A protein and the small-molecule ligand that binds it are described below.
Small molecule (SMILES): CC(=O)N[C@@H]1[C@@H](O)[C@H](O)[C@@H](CO)O[C@H]1O

Sequence of chain 1.A:
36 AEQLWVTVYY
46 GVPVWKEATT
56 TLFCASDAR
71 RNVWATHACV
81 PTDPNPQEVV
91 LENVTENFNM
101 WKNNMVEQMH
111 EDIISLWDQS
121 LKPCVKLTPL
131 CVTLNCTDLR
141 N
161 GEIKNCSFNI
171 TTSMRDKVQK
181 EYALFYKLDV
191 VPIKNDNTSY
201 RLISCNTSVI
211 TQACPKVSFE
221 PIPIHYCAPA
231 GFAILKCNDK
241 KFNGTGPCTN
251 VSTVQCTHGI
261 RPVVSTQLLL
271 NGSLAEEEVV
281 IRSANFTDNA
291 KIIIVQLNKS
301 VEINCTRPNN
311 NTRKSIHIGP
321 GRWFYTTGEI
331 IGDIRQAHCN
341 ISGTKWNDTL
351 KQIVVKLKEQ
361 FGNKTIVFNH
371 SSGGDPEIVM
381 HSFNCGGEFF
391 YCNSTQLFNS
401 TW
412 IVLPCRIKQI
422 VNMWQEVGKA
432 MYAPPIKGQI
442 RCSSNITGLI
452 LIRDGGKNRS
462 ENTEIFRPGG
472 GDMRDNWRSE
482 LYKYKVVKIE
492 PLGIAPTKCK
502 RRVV

Binding-site contacts:
Ligand atom C7 contacts residue ASN310 of chain 1.A at 3.4 Å.
Ligand atom C8 contacts residue ASN310 of chain 1.A at 4.0 Å.
Ligand atom C6 contacts residue ILE331 of chain 1.A at 4.2 Å (hydrophobic).
Ligand atom O5 contacts residue ASN310 of chain 1.A at 2.3 Å (h-bond).
Ligand atom C5 contacts residue ILE331 of chain 1.A at 4.5 Å (hydrophobic).
Ligand atom N2 contacts residue ASN310 of chain 1.A at 2.9 Å (h-bond).
Ligand atom C7 contacts residue GLN440 of chain 1.A at 4.2 Å.
Ligand atom C8 contacts residue GLY439 of chain 1.A at 3.8 Å.
Ligand atom C1 contacts residue ASN310 of chain 1.A at 1.4 Å.
Ligand atom C1 contacts residue ILE331 of chain 1.A at 4.3 Å (hydrophobic).
Ligand atom O7 contacts residue ASN310 of chain 1.A at 3.5 Å (h-bond).
Ligand atom C4 contacts residue ASN310 of chain 1.A at 4.2 Å.
Ligand atom C8 contacts residue GLN440 of chain 1.A at 3.7 Å.
Ligand atom O7 contacts residue GLN440 of chain 1.A at 3.6 Å.
Ligand atom C2 contacts residue ASN310 of chain 1.A at 2.4 Å.
Ligand atom C3 contacts residue ASN310 of chain 1.A at 3.8 Å.
Ligand atom C5 contacts residue ASN310 of chain 1.A at 3.6 Å.
Ligand atom O5 contacts residue ILE331 of chain 1.A at 3.6 Å.